Sequence of chain 11.C:
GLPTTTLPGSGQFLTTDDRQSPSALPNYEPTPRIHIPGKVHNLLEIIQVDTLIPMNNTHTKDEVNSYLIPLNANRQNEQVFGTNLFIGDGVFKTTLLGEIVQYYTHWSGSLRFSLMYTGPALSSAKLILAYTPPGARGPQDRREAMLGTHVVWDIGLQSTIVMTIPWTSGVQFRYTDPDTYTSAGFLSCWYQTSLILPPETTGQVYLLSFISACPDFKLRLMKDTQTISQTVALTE

Sequence of chain 12.C:
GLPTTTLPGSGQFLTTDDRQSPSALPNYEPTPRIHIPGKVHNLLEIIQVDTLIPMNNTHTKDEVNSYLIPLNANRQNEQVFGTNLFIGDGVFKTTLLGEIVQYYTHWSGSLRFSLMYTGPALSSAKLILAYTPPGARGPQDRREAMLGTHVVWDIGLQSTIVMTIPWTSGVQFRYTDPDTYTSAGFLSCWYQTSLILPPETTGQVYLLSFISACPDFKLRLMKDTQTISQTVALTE

Binding-site contacts:
Ligand atom C2A contacts residue TYR152 of chain 11.A at 3.8 Å (hydrophobic).
Ligand atom C5B contacts residue PHE186 of chain 11.A at 3.9 Å (hydrophobic).
Ligand atom C6B contacts residue ILE104 of chain 11.A at 3.6 Å (hydrophobic).
Ligand atom C4C contacts residue TYR197 of chain 11.A at 4.0 Å (hydrophobic).
Ligand atom O1A contacts residue PHE186 of chain 11.A at 3.2 Å.
Ligand atom C1B contacts residue ILE104 of chain 11.A at 4.0 Å (hydrophobic).
Ligand atom C4B contacts residue TYR152 of chain 11.A at 4.0 Å (hydrophobic).
Ligand atom O1B contacts residue TYR128 of chain 11.A at 3.4 Å (h-bond).
Ligand atom C3 contacts residue ASN219 of chain 11.A at 3.9 Å.
Ligand atom C5C contacts residue VAL191 of chain 11.A at 3.7 Å (hydrophobic).
Ligand atom O1 contacts residue ASN219 of chain 11.A at 3.9 Å.
Ligand atom C1B contacts residue VAL188 of chain 11.A at 3.7 Å (hydrophobic).
Ligand atom C5A contacts residue VAL176 of chain 11.A at 3.8 Å (hydrophobic).
Ligand atom C1B contacts residue TYR128 of chain 11.A at 3.7 Å (hydrophobic).
Ligand atom CM1 contacts residue SER175 of chain 11.A at 3.9 Å.
Ligand atom N2 contacts residue ASN219 of chain 11.A at 3.0 Å (h-bond).
Ligand atom C3B contacts residue TYR152 of chain 11.A at 3.6 Å (hydrophobic).
Ligand atom C2B contacts residue VAL188 of chain 11.A at 3.3 Å (hydrophobic).
Ligand atom C4B contacts residue PHE186 of chain 11.A at 3.9 Å (hydrophobic).
Ligand atom N3A contacts residue TYR152 of chain 11.A at 3.6 Å.
Ligand atom C6B contacts residue TYR128 of chain 11.A at 3.4 Å (hydrophobic).
Ligand atom C4 contacts residue TYR197 of chain 11.A at 3.9 Å (hydrophobic).
Ligand atom C5A contacts residue PHE186 of chain 11.A at 3.7 Å (hydrophobic).
Ligand atom CM1 contacts residue PRO174 of chain 11.A at 3.8 Å (hydrophobic).
Ligand atom C4C contacts residue VAL191 of chain 11.A at 3.3 Å (hydrophobic).
Ligand atom C6B contacts residue MET224 of chain 11.A at 3.6 Å (hydrophobic).
Ligand atom C3C contacts residue TYR128 of chain 11.A at 3.3 Å (hydrophobic).
Ligand atom C4 contacts residue PHE124 of chain 11.A at 3.9 Å (hydrophobic).
Ligand atom CM1 contacts residue LEU14 of chain 12.C at 3.3 Å (hydrophobic).
Ligand atom C4A contacts residue PRO174 of chain 11.A at 3.4 Å (hydrophobic).
Ligand atom C2C contacts residue TYR197 of chain 11.A at 3.8 Å (hydrophobic).
Ligand atom C5 contacts residue LEU106 of chain 11.A at 3.8 Å (hydrophobic).
Ligand atom C5B contacts residue MET224 of chain 11.A at 3.2 Å (hydrophobic).
Ligand atom CM1 contacts residue VAL176 of chain 11.A at 3.4 Å (hydrophobic).
Ligand atom C3B contacts residue VAL188 of chain 11.A at 3.5 Å (hydrophobic).
Ligand atom N3A contacts residue ALA24 of chain 11.C at 3.9 Å.
Ligand atom N3A contacts residue PRO174 of chain 11.A at 3.9 Å.
Ligand atom C2A contacts residue PHE186 of chain 11.A at 3.6 Å (hydrophobic).
Ligand atom C1C contacts residue LEU106 of chain 11.A at 3.6 Å (hydrophobic).
Ligand atom C4 contacts residue LEU106 of chain 11.A at 3.6 Å (hydrophobic).

Sequence of chain 11.A:
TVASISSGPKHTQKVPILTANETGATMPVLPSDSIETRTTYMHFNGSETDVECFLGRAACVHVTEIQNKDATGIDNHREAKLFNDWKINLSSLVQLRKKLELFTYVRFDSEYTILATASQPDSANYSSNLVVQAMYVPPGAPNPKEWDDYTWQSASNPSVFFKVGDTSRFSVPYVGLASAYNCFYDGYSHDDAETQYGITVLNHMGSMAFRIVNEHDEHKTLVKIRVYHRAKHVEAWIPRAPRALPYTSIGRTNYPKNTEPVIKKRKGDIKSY

The protein below binds the small molecule below.
Small molecule (SMILES): Cc1cc(CCCCCOc2ccc(C3=N[C@@H](C)CO3)cc2)on1